Binding-site contacts:
Ligand atom C4 contacts residue ASN1131 of chain 1.C at 4.2 Å.
Ligand atom O7 contacts residue ASN1131 of chain 1.C at 3.8 Å.
Ligand atom O5 contacts residue ASN1131 of chain 1.C at 2.4 Å (h-bond).
Ligand atom C5 contacts residue ASN1131 of chain 1.C at 3.7 Å.
Ligand atom N2 contacts residue ASN1131 of chain 1.C at 2.9 Å (h-bond).
Ligand atom C7 contacts residue ASN1131 of chain 1.C at 3.6 Å.
Ligand atom C1 contacts residue ASN1131 of chain 1.C at 1.4 Å.
Ligand atom C2 contacts residue ASN1131 of chain 1.C at 2.5 Å.
Ligand atom C3 contacts residue ASN1131 of chain 1.C at 3.8 Å.

The small molecule below binds the protein below.
Small molecule (SMILES): CC(=O)N[C@H]1[C@H](O[C@H]2[C@H](O)[C@@H](NC(C)=O)CO[C@@H]2CO)O[C@H](CO)[C@@H](O)[C@@H]1O

Sequence of chain 1.C:
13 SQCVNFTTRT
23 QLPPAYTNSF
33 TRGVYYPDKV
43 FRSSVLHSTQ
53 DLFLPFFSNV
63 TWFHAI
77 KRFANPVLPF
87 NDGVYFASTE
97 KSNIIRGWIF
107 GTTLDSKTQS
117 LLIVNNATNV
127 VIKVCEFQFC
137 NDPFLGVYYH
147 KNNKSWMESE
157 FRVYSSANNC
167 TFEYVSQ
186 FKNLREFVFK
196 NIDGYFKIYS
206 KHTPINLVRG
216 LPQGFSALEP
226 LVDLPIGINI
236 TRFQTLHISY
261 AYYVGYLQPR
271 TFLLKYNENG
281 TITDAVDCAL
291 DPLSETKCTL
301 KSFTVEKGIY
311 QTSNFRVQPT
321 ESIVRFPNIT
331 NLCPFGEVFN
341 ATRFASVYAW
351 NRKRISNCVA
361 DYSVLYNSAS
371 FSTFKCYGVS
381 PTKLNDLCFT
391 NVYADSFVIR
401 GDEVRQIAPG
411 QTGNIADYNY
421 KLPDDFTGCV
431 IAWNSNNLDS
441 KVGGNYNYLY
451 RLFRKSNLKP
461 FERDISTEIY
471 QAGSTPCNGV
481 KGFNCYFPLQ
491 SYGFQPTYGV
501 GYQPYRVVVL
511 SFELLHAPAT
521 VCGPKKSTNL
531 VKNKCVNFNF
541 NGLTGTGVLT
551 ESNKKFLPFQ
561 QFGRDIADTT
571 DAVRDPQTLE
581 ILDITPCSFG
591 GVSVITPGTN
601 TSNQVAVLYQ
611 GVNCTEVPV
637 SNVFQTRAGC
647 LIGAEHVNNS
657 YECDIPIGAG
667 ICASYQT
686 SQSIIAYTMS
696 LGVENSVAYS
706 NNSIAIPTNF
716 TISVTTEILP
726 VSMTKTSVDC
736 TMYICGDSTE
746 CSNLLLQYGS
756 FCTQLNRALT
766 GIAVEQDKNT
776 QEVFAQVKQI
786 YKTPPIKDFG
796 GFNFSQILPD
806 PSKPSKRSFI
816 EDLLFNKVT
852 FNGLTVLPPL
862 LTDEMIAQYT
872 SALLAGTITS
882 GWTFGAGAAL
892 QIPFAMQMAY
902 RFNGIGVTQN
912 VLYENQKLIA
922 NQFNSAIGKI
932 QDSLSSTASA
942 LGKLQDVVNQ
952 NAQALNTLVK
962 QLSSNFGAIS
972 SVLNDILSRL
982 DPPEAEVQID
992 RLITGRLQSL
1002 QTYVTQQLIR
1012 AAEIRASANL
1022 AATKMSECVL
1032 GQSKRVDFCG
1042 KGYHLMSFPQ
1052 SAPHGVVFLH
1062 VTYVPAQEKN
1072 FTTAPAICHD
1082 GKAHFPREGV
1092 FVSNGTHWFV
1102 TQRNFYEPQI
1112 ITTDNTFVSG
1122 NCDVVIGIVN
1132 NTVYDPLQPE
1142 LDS